This protein binds this small molecule.
Small molecule (SMILES): [H]/N=C(/N)N1CCC[C@H](CC(=O)N[C@@H](Cc2ccc(C#Cc3ccccc3)cc2)C(=O)OC)C1

Binding-site contacts:
Ligand atom C7 contacts residue ARG38 of chain 1.A at 3.7 Å.
Ligand atom C10 contacts residue ARG38 of chain 1.A at 3.4 Å.
Ligand atom N32 contacts residue PHE44 of chain 1.A at 3.7 Å.
Ligand atom C2 contacts residue LEU72 of chain 1.A at 3.9 Å (hydrophobic).
Ligand atom C31 contacts residue PRO65 of chain 1.A at 3.8 Å (hydrophobic).
Ligand atom C1 contacts residue LEU72 of chain 1.A at 3.5 Å (hydrophobic).
Ligand atom C22 contacts residue LYS43 of chain 1.A at 3.3 Å.
Ligand atom C23 contacts residue LYS43 of chain 1.A at 3.5 Å.
Ligand atom C1 contacts residue ALA73 of chain 1.A at 3.8 Å (hydrophobic).
Ligand atom O25 contacts residue PHE42 of chain 1.A at 3.6 Å.
Ligand atom C2 contacts residue LYS35 of chain 1.A at 3.6 Å.
Ligand atom O25 contacts residue LYS43 of chain 1.A at 2.6 Å (salt-bridge).
Ligand atom C22 contacts residue PHE42 of chain 1.A at 3.8 Å (hydrophobic).
Ligand atom C23 contacts residue PHE42 of chain 1.A at 3.6 Å (hydrophobic).
Ligand atom C14 contacts residue PHE42 of chain 1.A at 3.8 Å (hydrophobic).
Ligand atom N33 contacts residue TYR45 of chain 1.A at 3.1 Å.
Ligand atom C8 contacts residue LEU72 of chain 1.A at 3.9 Å (hydrophobic).
Ligand atom N32 contacts residue LYS43 of chain 1.A at 2.8 Å (salt-bridge).
Ligand atom C11 contacts residue THR41 of chain 1.A at 3.6 Å.
Ligand atom N32 contacts residue TYR45 of chain 1.A at 3.7 Å.
Ligand atom C31 contacts residue GLU62 of chain 1.A at 3.6 Å.
Ligand atom C30 contacts residue LYS43 of chain 1.A at 3.3 Å.
Ligand atom C31 contacts residue LYS43 of chain 1.A at 3.8 Å.
Ligand atom C8 contacts residue ARG38 of chain 1.A at 3.9 Å.
Ligand atom C7 contacts residue LEU72 of chain 1.A at 3.7 Å (hydrophobic).
Ligand atom C10 contacts residue THR41 of chain 1.A at 3.4 Å.
Ligand atom N33 contacts residue PRO65 of chain 1.A at 3.8 Å.
Ligand atom C5 contacts residue ARG38 of chain 1.A at 3.6 Å.
Ligand atom C1 contacts residue LYS35 of chain 1.A at 3.4 Å.
Ligand atom N32 contacts residue PRO65 of chain 1.A at 3.7 Å.
Ligand atom C3 contacts residue MET39 of chain 1.A at 3.6 Å (hydrophobic).
Ligand atom N33 contacts residue GLU62 of chain 1.A at 2.8 Å (salt-bridge).
Ligand atom C31 contacts residue TYR45 of chain 1.A at 3.6 Å (hydrophobic).
Ligand atom C30 contacts residue PHE42 of chain 1.A at 3.8 Å (hydrophobic).
Ligand atom C24 contacts residue LYS43 of chain 1.A at 3.2 Å.
Ligand atom N32 contacts residue GLU62 of chain 1.A at 2.8 Å (salt-bridge).
Ligand atom O25 contacts residue THR41 of chain 1.A at 3.8 Å.
Ligand atom C4 contacts residue ARG38 of chain 1.A at 3.6 Å.
Ligand atom C2 contacts residue ALA73 of chain 1.A at 3.2 Å (hydrophobic).
Ligand atom C2 contacts residue MET39 of chain 1.A at 3.9 Å (hydrophobic).

Sequence of chain 1.A:
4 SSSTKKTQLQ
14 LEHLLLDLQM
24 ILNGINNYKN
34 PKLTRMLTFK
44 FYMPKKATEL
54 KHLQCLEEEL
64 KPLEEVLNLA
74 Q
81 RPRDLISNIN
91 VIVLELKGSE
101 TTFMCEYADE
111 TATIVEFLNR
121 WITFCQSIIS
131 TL